Binding-site contacts:
Ligand atom CAH contacts residue PHE179 of chain 1.B at 3.3 Å (hydrophobic).
Ligand atom NAO contacts residue TYR100 of chain 1.B at 3.7 Å.
Ligand atom NAR contacts residue LEU167 of chain 1.B at 3.6 Å.
Ligand atom O contacts residue GLY24 of chain 1.B at 3.2 Å.
Ligand atom NAO contacts residue LEU21 of chain 1.B at 3.7 Å.
Ligand atom OAI contacts residue LYS51 of chain 1.B at 3.2 Å.
Ligand atom CAL contacts residue VAL98 of chain 1.B at 3.8 Å (hydrophobic).
Ligand atom CAE contacts residue ILE82 of chain 1.B at 3.8 Å (hydrophobic).
Ligand atom OAG contacts residue ASP178 of chain 1.B at 3.5 Å (salt-bridge).
Ligand atom CAJ contacts residue GLU68 of chain 1.B at 3.5 Å.
Ligand atom NAO contacts residue ALA101 of chain 1.B at 3.3 Å (h-bond).
Ligand atom OBE contacts residue GLY27 of chain 1.B at 3.7 Å.
Ligand atom CAQ contacts residue LEU167 of chain 1.B at 3.7 Å (hydrophobic).
Ligand atom OBE contacts residue GLY24 of chain 1.B at 3.4 Å.
Ligand atom CAP contacts residue ALA101 of chain 1.B at 3.5 Å (hydrophobic).
Ligand atom OBH contacts residue GLY22 of chain 1.B at 3.4 Å (h-bond).
Ligand atom OAI contacts residue VAL98 of chain 1.B at 3.5 Å.
Ligand atom CAH contacts residue GLU68 of chain 1.B at 3.5 Å.
Ligand atom OAG contacts residue ILE82 of chain 1.B at 3.4 Å.
Ligand atom OBH contacts residue LEU21 of chain 1.B at 3.3 Å (h-bond).
Ligand atom CBG contacts residue GLY27 of chain 1.B at 3.7 Å.
Ligand atom C contacts residue GLY24 of chain 1.B at 3.7 Å.
Ligand atom CAC contacts residue VAL98 of chain 1.B at 3.6 Å (hydrophobic).
Ligand atom CAN contacts residue ALA101 of chain 1.B at 3.7 Å (hydrophobic).
Ligand atom CAN contacts residue ALA49 of chain 1.B at 3.6 Å (hydrophobic).
Ligand atom CAA contacts residue GLU68 of chain 1.B at 3.5 Å.
Ligand atom OAG contacts residue ALA177 of chain 1.B at 3.6 Å.
Ligand atom NAX contacts residue LEU167 of chain 1.B at 3.5 Å.
Ligand atom CBG contacts residue LYS51 of chain 1.B at 3.3 Å.
Ligand atom CAL contacts residue LEU167 of chain 1.B at 3.7 Å (hydrophobic).
Ligand atom CBF contacts residue GLY27 of chain 1.B at 3.6 Å.
Ligand atom CBF contacts residue GLY24 of chain 1.B at 3.3 Å.
Ligand atom CAF contacts residue ILE82 of chain 1.B at 3.6 Å (hydrophobic).
Ligand atom CAM contacts residue LEU167 of chain 1.B at 3.5 Å (hydrophobic).
Ligand atom CAP contacts residue LEU21 of chain 1.B at 3.7 Å (hydrophobic).
Ligand atom CAJ contacts residue LYS51 of chain 1.B at 3.6 Å.
Ligand atom CAH contacts residue ASP178 of chain 1.B at 3.4 Å.
Ligand atom CAS contacts residue ALA101 of chain 1.B at 3.1 Å (hydrophobic).
Ligand atom CAN contacts residue GLU99 of chain 1.B at 3.7 Å.
Ligand atom CAB contacts residue VAL98 of chain 1.B at 3.6 Å (hydrophobic).

Sequence of chain 1.B:
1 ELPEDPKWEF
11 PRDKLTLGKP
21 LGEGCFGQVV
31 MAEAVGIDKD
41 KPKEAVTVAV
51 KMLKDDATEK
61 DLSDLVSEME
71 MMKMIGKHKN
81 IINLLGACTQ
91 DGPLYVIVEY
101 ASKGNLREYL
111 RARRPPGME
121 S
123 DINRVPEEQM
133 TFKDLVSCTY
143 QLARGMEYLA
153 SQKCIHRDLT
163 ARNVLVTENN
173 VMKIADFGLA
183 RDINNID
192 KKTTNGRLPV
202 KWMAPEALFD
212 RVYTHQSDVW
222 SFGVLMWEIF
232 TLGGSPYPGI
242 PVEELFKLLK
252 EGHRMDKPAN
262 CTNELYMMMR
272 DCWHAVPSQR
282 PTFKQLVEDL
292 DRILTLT

The protein below binds the small molecule below.
Small molecule (SMILES): CCOC(=O)Cn1cnc(S(=O)(=O)n2ccc3ncc(CCc4cc(OC)cc(OC)c4)nc32)c1